A small-molecule ligand and the protein it binds are described below.
Small molecule (SMILES): CC(=O)N[C@@H]1[C@@H](O)[C@H](O)[C@@H](CO)O[C@H]1O

Sequence of chain 1.B:
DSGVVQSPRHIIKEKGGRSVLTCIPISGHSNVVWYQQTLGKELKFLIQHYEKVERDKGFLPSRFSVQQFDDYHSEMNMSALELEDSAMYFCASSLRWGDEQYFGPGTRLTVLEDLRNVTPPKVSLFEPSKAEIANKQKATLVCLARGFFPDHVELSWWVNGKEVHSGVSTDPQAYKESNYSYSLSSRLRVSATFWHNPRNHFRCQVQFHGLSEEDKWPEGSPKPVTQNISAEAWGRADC

Binding-site contacts:
Ligand atom O7 contacts residue TYR180 of chain 1.B at 4.0 Å.
Ligand atom C7 contacts residue ASP114 of chain 1.B at 3.3 Å.
Ligand atom C2 contacts residue ASP114 of chain 1.B at 4.3 Å.
Ligand atom C5 contacts residue ASN117 of chain 1.B at 3.7 Å.
Ligand atom C1 contacts residue ASN117 of chain 1.B at 1.5 Å.
Ligand atom C4 contacts residue ASN117 of chain 1.B at 4.2 Å.
Ligand atom O6 contacts residue TYR180 of chain 1.B at 4.0 Å.
Ligand atom O5 contacts residue TYR180 of chain 1.B at 4.4 Å.
Ligand atom O7 contacts residue ASN117 of chain 1.B at 4.1 Å.
Ligand atom O7 contacts residue GLU113 of chain 1.B at 4.3 Å.
Ligand atom O7 contacts residue ASP114 of chain 1.B at 4.4 Å.
Ligand atom C1 contacts residue ASP114 of chain 1.B at 4.4 Å.
Ligand atom C2 contacts residue ASN117 of chain 1.B at 2.4 Å.
Ligand atom C3 contacts residue ASN117 of chain 1.B at 3.8 Å.
Ligand atom C6 contacts residue ASN117 of chain 1.B at 4.4 Å.
Ligand atom O5 contacts residue ASN117 of chain 1.B at 2.4 Å (h-bond).
Ligand atom C8 contacts residue ASP114 of chain 1.B at 2.6 Å.
Ligand atom C7 contacts residue ASN117 of chain 1.B at 3.7 Å.
Ligand atom N2 contacts residue ASP114 of chain 1.B at 3.0 Å (salt-bridge).
Ligand atom N2 contacts residue ASN117 of chain 1.B at 2.8 Å (h-bond).